This small molecule binds to this protein.
Small molecule (SMILES): NCC(=O)O

Binding-site contacts:
Ligand atom O contacts residue PHE92 of chain 1.A at 3.2 Å.
Ligand atom C contacts residue SER180 of chain 1.A at 3.2 Å.
Ligand atom CA contacts residue PHE92 of chain 1.A at 3.6 Å (hydrophobic).
Ligand atom N contacts residue PRO124 of chain 1.A at 2.8 Å (h-bond).
Ligand atom OXT contacts residue LEU125 of chain 1.A at 3.6 Å.
Ligand atom O contacts residue SER179 of chain 1.A at 3.5 Å.
Ligand atom CA contacts residue PRO124 of chain 1.A at 3.8 Å (hydrophobic).
Ligand atom C contacts residue PHE92 of chain 1.A at 3.3 Å (hydrophobic).
Ligand atom O contacts residue ARG131 of chain 1.A at 2.6 Å (salt-bridge).
Ligand atom CA contacts residue TRP223 of chain 1.A at 3.8 Å (hydrophobic).
Ligand atom OXT contacts residue PHE92 of chain 1.A at 3.4 Å.
Ligand atom OXT contacts residue SER180 of chain 1.A at 3.9 Å.
Ligand atom CA contacts residue SER180 of chain 1.A at 3.3 Å.
Ligand atom N contacts residue LEU125 of chain 1.A at 4.5 Å.
Ligand atom OXT contacts residue ARG131 of chain 1.A at 2.5 Å (salt-bridge).
Ligand atom CA contacts residue THR126 of chain 1.A at 3.5 Å.
Ligand atom N contacts residue THR126 of chain 1.A at 2.7 Å (h-bond).
Ligand atom C contacts residue PRO124 of chain 1.A at 4.1 Å (hydrophobic).
Ligand atom N contacts residue SER180 of chain 1.A at 3.8 Å.
Ligand atom OXT contacts residue PRO124 of chain 1.A at 3.6 Å (h-bond).
Ligand atom N contacts residue PHE250 of chain 1.A at 3.7 Å.
Ligand atom CA contacts residue ASP224 of chain 1.A at 3.5 Å.
Ligand atom N contacts residue ASP224 of chain 1.A at 2.8 Å (salt-bridge).
Ligand atom N contacts residue PHE92 of chain 1.A at 3.9 Å.
Ligand atom OXT contacts residue THR126 of chain 1.A at 2.8 Å (h-bond).
Ligand atom C contacts residue ARG131 of chain 1.A at 3.2 Å.
Ligand atom C contacts residue THR126 of chain 1.A at 3.8 Å.
Ligand atom O contacts residue SER180 of chain 1.A at 2.7 Å (h-bond).

Sequence of chain 1.A:
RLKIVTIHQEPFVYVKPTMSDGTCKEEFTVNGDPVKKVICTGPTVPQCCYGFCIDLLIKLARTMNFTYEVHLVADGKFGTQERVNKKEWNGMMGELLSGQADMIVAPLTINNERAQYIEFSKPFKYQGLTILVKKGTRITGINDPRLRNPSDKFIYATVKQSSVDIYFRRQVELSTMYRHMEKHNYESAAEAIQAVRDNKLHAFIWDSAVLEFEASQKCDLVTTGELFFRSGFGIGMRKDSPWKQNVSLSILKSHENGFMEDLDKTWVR